Binding-site contacts:
Ligand atom O5 contacts residue ASN280 of chain 23.E at 2.4 Å (h-bond).
Ligand atom C1 contacts residue ASN280 of chain 23.E at 1.4 Å.
Ligand atom C2 contacts residue ASN280 of chain 23.E at 2.5 Å.
Ligand atom C8 contacts residue GLY296 of chain 23.E at 4.4 Å.
Ligand atom C3 contacts residue ASN280 of chain 23.E at 3.8 Å.
Ligand atom C8 contacts residue ARG324 of chain 23.E at 4.2 Å.
Ligand atom N2 contacts residue ASN280 of chain 23.E at 2.9 Å (h-bond).
Ligand atom O7 contacts residue ASN280 of chain 23.E at 4.4 Å.
Ligand atom C5 contacts residue ASN280 of chain 23.E at 3.7 Å.
Ligand atom C4 contacts residue ASN280 of chain 23.E at 4.2 Å.
Ligand atom C7 contacts residue ASN280 of chain 23.E at 3.9 Å.

This protein binds this small molecule.
Small molecule (SMILES): CC(=O)N[C@H]1[C@H](O[C@H]2[C@H](O)[C@@H](NC(C)=O)CO[C@@H]2CO)O[C@H](CO)[C@@H](O)[C@@H]1O

Sequence of chain 23.E:
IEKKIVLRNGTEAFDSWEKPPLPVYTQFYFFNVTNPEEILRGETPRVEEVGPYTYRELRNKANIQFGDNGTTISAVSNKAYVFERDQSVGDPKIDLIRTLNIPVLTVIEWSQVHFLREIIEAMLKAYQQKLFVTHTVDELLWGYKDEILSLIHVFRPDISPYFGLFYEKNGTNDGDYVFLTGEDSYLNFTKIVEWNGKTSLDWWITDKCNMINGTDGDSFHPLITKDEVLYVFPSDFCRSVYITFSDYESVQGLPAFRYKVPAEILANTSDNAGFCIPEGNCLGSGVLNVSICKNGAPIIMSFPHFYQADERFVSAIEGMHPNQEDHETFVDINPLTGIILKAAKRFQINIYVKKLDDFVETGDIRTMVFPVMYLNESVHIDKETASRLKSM